This small molecule binds to this protein.
Small molecule (SMILES): Nc1ncnc2c1ncn2[C@H]1C[C@H](O)[C@@H](COP(=O)(O)O)O1

Binding-site contacts:
Ligand atom C5' contacts residue ASN491 of chain 49.A at 4.0 Å.
Ligand atom OP2 contacts residue ASN491 of chain 49.A at 1.7 Å (h-bond).
Ligand atom P contacts residue TYR271 of chain 49.A at 4.5 Å.
Ligand atom O5' contacts residue ASN491 of chain 49.A at 3.5 Å (h-bond).
Ligand atom OP1 contacts residue ASN491 of chain 49.A at 3.6 Å.
Ligand atom P contacts residue ASP273 of chain 49.A at 2.8 Å.
Ligand atom OP1 contacts residue ASP273 of chain 49.A at 3.3 Å.
Ligand atom O5' contacts residue ASP273 of chain 49.A at 4.1 Å.
Ligand atom P contacts residue ASN491 of chain 49.A at 3.0 Å.
Ligand atom OP1 contacts residue PHE272 of chain 49.A at 3.3 Å.
Ligand atom C5' contacts residue ASP273 of chain 49.A at 3.8 Å.
Ligand atom OP2 contacts residue ASP273 of chain 49.A at 2.4 Å.
Ligand atom OP1 contacts residue TYR271 of chain 49.A at 3.1 Å (h-bond).
Ligand atom P contacts residue PHE272 of chain 49.A at 4.3 Å.

Sequence of chain 49.A:
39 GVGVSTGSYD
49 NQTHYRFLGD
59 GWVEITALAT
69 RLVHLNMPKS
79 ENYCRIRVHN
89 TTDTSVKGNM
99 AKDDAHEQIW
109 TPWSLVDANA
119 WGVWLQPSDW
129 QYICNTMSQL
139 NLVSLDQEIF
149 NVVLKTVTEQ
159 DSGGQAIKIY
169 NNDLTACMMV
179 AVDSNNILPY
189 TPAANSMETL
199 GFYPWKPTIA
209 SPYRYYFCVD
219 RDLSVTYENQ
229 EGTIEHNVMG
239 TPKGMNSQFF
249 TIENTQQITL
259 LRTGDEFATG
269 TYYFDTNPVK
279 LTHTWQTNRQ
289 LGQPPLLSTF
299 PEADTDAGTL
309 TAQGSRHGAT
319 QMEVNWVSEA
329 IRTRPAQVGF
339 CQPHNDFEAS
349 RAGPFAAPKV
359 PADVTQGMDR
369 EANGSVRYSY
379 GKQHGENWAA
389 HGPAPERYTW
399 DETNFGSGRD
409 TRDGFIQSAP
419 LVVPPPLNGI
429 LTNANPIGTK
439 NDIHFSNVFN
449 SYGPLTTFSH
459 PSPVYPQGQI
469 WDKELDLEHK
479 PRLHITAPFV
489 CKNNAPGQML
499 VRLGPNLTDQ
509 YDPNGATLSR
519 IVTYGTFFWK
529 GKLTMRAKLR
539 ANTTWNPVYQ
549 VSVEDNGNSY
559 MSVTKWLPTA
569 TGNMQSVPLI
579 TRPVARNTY